Binding-site contacts:
Ligand atom C17 contacts residue ILE142 of chain 2.B at 3.5 Å (hydrophobic).
Ligand atom C20 contacts residue PHE209 of chain 2.B at 3.9 Å (hydrophobic).
Ligand atom C5 contacts residue PHE209 of chain 2.B at 3.8 Å (hydrophobic).
Ligand atom N10 contacts residue ARG274 of chain 2.B at 3.4 Å.
Ligand atom C1 contacts residue ASP204 of chain 2.B at 3.1 Å.
Ligand atom C2 contacts residue MET165 of chain 2.B at 3.7 Å (hydrophobic).
Ligand atom N1 contacts residue ASN140 of chain 2.B at 3.4 Å (h-bond).
Ligand atom O14 contacts residue ASP121 of chain 2.B at 3.9 Å.
Ligand atom N9 contacts residue PHE209 of chain 2.B at 3.5 Å.
Ligand atom C16 contacts residue ILE142 of chain 2.B at 3.8 Å (hydrophobic).
Ligand atom C13 contacts residue ASP121 of chain 2.B at 3.4 Å.
Ligand atom O8 contacts residue LYS240 of chain 2.B at 3.1 Å (salt-bridge).
Ligand atom N1 contacts residue ILE142 of chain 2.B at 3.8 Å.
Ligand atom O24 contacts residue PHE209 of chain 2.B at 3.7 Å.
Ligand atom C11 contacts residue ILE142 of chain 2.B at 3.4 Å (hydrophobic).
Ligand atom N9 contacts residue LYS240 of chain 2.B at 3.0 Å (salt-bridge).
Ligand atom C1 contacts residue MET165 of chain 2.B at 3.6 Å (hydrophobic).
Ligand atom C18 contacts residue PHE209 of chain 2.B at 3.5 Å (hydrophobic).
Ligand atom N9 contacts residue ARG274 of chain 2.B at 3.5 Å (salt-bridge).
Ligand atom N7 contacts residue ASP204 of chain 2.B at 2.9 Å (salt-bridge).
Ligand atom C12 contacts residue ASP121 of chain 2.B at 3.2 Å.
Ligand atom C4 contacts residue ARG274 of chain 2.B at 3.6 Å.
Ligand atom C19 contacts residue PHE209 of chain 2.B at 3.5 Å (hydrophobic).
Ligand atom N2 contacts residue MET165 of chain 2.B at 3.5 Å (h-bond).
Ligand atom N1 contacts residue ARG274 of chain 2.B at 3.9 Å.
Ligand atom O23 contacts residue PHE209 of chain 2.B at 3.5 Å.
Ligand atom C1 contacts residue ASN140 of chain 2.B at 3.6 Å.
Ligand atom O24 contacts residue LYS240 of chain 2.B at 3.5 Å.
Ligand atom C13 contacts residue ARG274 of chain 2.B at 3.7 Å.
Ligand atom N7 contacts residue ASN140 of chain 2.B at 2.7 Å (h-bond).
Ligand atom C2 contacts residue ASP204 of chain 2.B at 3.6 Å.
Ligand atom O8 contacts residue GLY236 of chain 2.B at 3.1 Å (h-bond).
Ligand atom N2 contacts residue ASP204 of chain 2.B at 2.6 Å (salt-bridge).
Ligand atom C11 contacts residue ASN140 of chain 2.B at 3.9 Å.
Ligand atom C11 contacts residue ARG274 of chain 2.B at 3.6 Å.
Ligand atom C21 contacts residue PHE209 of chain 2.B at 3.5 Å (hydrophobic).
Ligand atom C5 contacts residue ARG274 of chain 2.B at 3.6 Å.
Ligand atom C11 contacts residue ASP121 of chain 2.B at 3.5 Å.
Ligand atom C12 contacts residue ILE142 of chain 2.B at 3.5 Å (hydrophobic).
Ligand atom O24 contacts residue ARG274 of chain 2.B at 3.4 Å (salt-bridge).

A small-molecule ligand and the protein it binds are described below.
Small molecule (SMILES): Nc1nc(NCCCOc2ccc(C(=O)O)cc2)c(N=O)c(=O)[nH]1

Sequence of chain 2.B:
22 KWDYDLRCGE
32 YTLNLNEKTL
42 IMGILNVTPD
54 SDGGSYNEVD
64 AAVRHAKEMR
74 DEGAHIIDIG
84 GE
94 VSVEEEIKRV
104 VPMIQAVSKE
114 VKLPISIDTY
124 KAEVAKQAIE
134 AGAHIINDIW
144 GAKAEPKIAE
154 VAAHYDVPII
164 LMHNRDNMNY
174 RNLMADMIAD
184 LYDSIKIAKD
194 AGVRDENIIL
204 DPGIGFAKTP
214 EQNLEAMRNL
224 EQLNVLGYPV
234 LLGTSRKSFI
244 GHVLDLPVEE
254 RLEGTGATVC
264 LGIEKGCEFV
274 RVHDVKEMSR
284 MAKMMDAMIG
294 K